Binding-site contacts:
Ligand atom PG contacts residue MG1 of chain 1.C at 2.8 Å.
Ligand atom O1G contacts residue MG1 of chain 1.C at 1.8 Å.
Ligand atom PA contacts residue MG1 of chain 1.C at 2.9 Å.
Ligand atom O1B contacts residue SER45 of chain 1.A at 2.5 Å (h-bond).
Ligand atom O1A contacts residue LYS62 of chain 1.A at 3.4 Å (salt-bridge).
Ligand atom C6 contacts residue ILE60 of chain 1.A at 3.3 Å (hydrophobic).
Ligand atom N3B contacts residue MG1 of chain 1.B at 3.2 Å.
Ligand atom O2A contacts residue MG1 of chain 1.C at 1.9 Å.
Ligand atom O2A contacts residue ASN155 of chain 1.A at 3.0 Å (h-bond).
Ligand atom N3B contacts residue MG1 of chain 1.C at 3.0 Å.
Ligand atom O6 contacts residue VAL110 of chain 1.A at 3.1 Å (h-bond).
Ligand atom PB contacts residue MG1 of chain 1.B at 3.0 Å.
Ligand atom C5 contacts residue ILE60 of chain 1.A at 3.5 Å (hydrophobic).
Ligand atom O1G contacts residue ASN155 of chain 1.A at 3.3 Å (h-bond).
Ligand atom O3G contacts residue ASP169 of chain 1.A at 3.0 Å (salt-bridge).
Ligand atom C5 contacts residue MET157 of chain 1.A at 3.5 Å (hydrophobic).
Ligand atom N3B contacts residue ASP169 of chain 1.A at 3.4 Å (salt-bridge).
Ligand atom O2B contacts residue MG1 of chain 1.B at 2.3 Å.
Ligand atom O5' contacts residue VAL47 of chain 1.A at 3.3 Å.
Ligand atom PB contacts residue ASP169 of chain 1.A at 3.4 Å.
Ligand atom C4 contacts residue MET157 of chain 1.A at 3.5 Å (hydrophobic).
Ligand atom N2 contacts residue VAL110 of chain 1.A at 3.2 Å (h-bond).
Ligand atom O2B contacts residue LYS62 of chain 1.A at 2.6 Å (salt-bridge).
Ligand atom O4' contacts residue GLY40 of chain 1.A at 3.5 Å.
Ligand atom PB contacts residue MG1 of chain 1.C at 3.5 Å.
Ligand atom O3A contacts residue MG1 of chain 1.C at 2.8 Å.
Ligand atom O1A contacts residue ASP169 of chain 1.A at 3.5 Å.
Ligand atom O3G contacts residue MG1 of chain 1.B at 2.1 Å.
Ligand atom PG contacts residue MG1 of chain 1.B at 3.0 Å.
Ligand atom O1G contacts residue LYS152 of chain 1.A at 3.0 Å (salt-bridge).
Ligand atom PG contacts residue ASP169 of chain 1.A at 3.0 Å.
Ligand atom O1G contacts residue MG1 of chain 1.B at 3.5 Å.
Ligand atom O2A contacts residue ASP169 of chain 1.A at 3.0 Å (salt-bridge).
Ligand atom O1G contacts residue ASP169 of chain 1.A at 2.5 Å (salt-bridge).
Ligand atom C3' contacts residue HIS154 of chain 1.A at 3.3 Å.
Ligand atom O3' contacts residue HIS154 of chain 1.A at 2.5 Å (h-bond).
Ligand atom O6 contacts residue ILE60 of chain 1.A at 3.2 Å.
Ligand atom O3A contacts residue ASP169 of chain 1.A at 3.4 Å (salt-bridge).
Ligand atom N1 contacts residue VAL110 of chain 1.A at 2.8 Å (h-bond).
Ligand atom O2B contacts residue ASP169 of chain 1.A at 3.1 Å (salt-bridge).

The protein below binds the small molecule below.
Small molecule (SMILES): Nc1nc2c(ncn2[C@@H]2O[C@H](CO[P](=O)(O)O[P](=O)(O)NP(=O)(O)O)[C@@H](O)[C@H]2O)c(=O)[nH]1

Sequence of chain 1.A:
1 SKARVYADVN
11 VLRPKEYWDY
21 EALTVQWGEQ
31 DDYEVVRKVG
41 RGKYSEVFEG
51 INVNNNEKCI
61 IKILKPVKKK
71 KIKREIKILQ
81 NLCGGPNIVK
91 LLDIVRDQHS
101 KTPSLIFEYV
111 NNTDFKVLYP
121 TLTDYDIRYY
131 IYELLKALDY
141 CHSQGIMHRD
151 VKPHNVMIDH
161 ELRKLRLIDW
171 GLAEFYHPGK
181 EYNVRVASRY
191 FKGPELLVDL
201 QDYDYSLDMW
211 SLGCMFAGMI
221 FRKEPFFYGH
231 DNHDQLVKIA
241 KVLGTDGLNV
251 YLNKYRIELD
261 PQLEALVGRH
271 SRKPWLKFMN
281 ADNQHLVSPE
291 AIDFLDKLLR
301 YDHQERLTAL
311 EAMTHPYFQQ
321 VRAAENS